The small molecule below binds the protein below.
Small molecule (SMILES): CC(=O)N[C@@H]1[C@@H](O)[C@H](O)[C@@H](CO)O[C@H]1O

Binding-site contacts:
Ligand atom O5 contacts residue ASN27 of chain 1.C at 2.3 Å (h-bond).
Ligand atom N2 contacts residue ASN27 of chain 1.C at 2.9 Å (h-bond).
Ligand atom C5 contacts residue ARG314 of chain 1.C at 4.4 Å.
Ligand atom C7 contacts residue ASN27 of chain 1.C at 3.5 Å.
Ligand atom C2 contacts residue ASN27 of chain 1.C at 2.5 Å.
Ligand atom O5 contacts residue GLN19 of chain 1.C at 4.2 Å.
Ligand atom C1 contacts residue ASN27 of chain 1.C at 1.4 Å.
Ligand atom C8 contacts residue LYS26 of chain 1.C at 3.8 Å.
Ligand atom C5 contacts residue ASN27 of chain 1.C at 3.6 Å.
Ligand atom O6 contacts residue ARG314 of chain 1.C at 3.7 Å.
Ligand atom O7 contacts residue ASN27 of chain 1.C at 3.7 Å.
Ligand atom C4 contacts residue ASN27 of chain 1.C at 4.2 Å.
Ligand atom C3 contacts residue ASN27 of chain 1.C at 3.8 Å.
Ligand atom C6 contacts residue ARG314 of chain 1.C at 4.3 Å.

Sequence of chain 1.C:
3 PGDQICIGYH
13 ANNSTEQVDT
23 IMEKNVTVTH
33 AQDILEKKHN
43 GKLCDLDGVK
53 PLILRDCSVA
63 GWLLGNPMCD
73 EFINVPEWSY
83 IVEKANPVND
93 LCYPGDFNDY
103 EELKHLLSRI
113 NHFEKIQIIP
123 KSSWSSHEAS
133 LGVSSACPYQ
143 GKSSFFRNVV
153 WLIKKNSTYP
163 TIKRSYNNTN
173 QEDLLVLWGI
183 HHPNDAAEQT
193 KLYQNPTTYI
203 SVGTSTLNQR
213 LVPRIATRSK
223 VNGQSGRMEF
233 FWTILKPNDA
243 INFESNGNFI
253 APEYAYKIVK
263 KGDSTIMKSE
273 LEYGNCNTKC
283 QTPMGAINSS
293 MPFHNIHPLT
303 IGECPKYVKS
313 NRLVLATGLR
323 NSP